The protein below binds the small molecule below.
Small molecule (SMILES): CN(CCCOc1ccc(Cc2ccccc2)cc1)CCC(=O)O

Binding-site contacts:
Ligand atom OAF contacts residue HIS297 of chain 1.A at 3.1 Å (h-bond).
Ligand atom CAU contacts residue PHE312 of chain 1.A at 3.5 Å (hydrophobic).
Ligand atom CAC contacts residue GLU269 of chain 1.A at 3.1 Å.
Ligand atom CAL contacts residue PHE312 of chain 1.A at 3.5 Å (hydrophobic).
Ligand atom OAF contacts residue GLU294 of chain 1.A at 2.7 Å (salt-bridge).
Ligand atom OAE contacts residue HIS297 of chain 1.A at 3.4 Å (h-bond).
Ligand atom OAF contacts residue HIS293 of chain 1.A at 3.1 Å.
Ligand atom CAB contacts residue TYR381 of chain 1.A at 3.4 Å (hydrophobic).
Ligand atom CAH contacts residue GLN134 of chain 1.A at 3.4 Å.
Ligand atom CAR contacts residue ALA375 of chain 1.A at 3.5 Å (hydrophobic).
Ligand atom CAX contacts residue MET268 of chain 1.A at 3.6 Å (hydrophobic).
Ligand atom CAB contacts residue TYR376 of chain 1.A at 3.7 Å (hydrophobic).
Ligand atom CAB contacts residue GLN134 of chain 1.A at 3.4 Å.
Ligand atom CAV contacts residue PRO372 of chain 1.A at 3.3 Å (hydrophobic).
Ligand atom CAQ contacts residue TYR376 of chain 1.A at 3.7 Å (hydrophobic).
Ligand atom CAH contacts residue TYR265 of chain 1.A at 3.6 Å (hydrophobic).
Ligand atom CAG contacts residue GLN134 of chain 1.A at 3.2 Å.
Ligand atom CAS contacts residue PRO380 of chain 1.A at 3.6 Å (hydrophobic).
Ligand atom CAU contacts residue TRP309 of chain 1.A at 3.3 Å (hydrophobic).
Ligand atom N1 contacts residue GLN134 of chain 1.A at 2.8 Å (h-bond).
Ligand atom CAD contacts residue GLU269 of chain 1.A at 3.2 Å.
Ligand atom CAC contacts residue GLY267 of chain 1.A at 3.3 Å.
Ligand atom CAG contacts residue TYR376 of chain 1.A at 3.7 Å (hydrophobic).
Ligand atom OAE contacts residue GLU316 of chain 1.A at 3.0 Å (salt-bridge).
Ligand atom CAW contacts residue TYR376 of chain 1.A at 3.5 Å (hydrophobic).
Ligand atom CAD contacts residue HIS293 of chain 1.A at 3.7 Å.
Ligand atom CAM contacts residue TRP309 of chain 1.A at 3.7 Å (hydrophobic).
Ligand atom CAX contacts residue TYR265 of chain 1.A at 3.4 Å (hydrophobic).
Ligand atom OAF contacts residue ZN1 of chain 1.B at 2.6 Å.
Ligand atom CAM contacts residue PHE312 of chain 1.A at 3.7 Å (hydrophobic).
Ligand atom OAJ contacts residue GLN134 of chain 1.A at 3.5 Å.
Ligand atom CAI contacts residue GLN134 of chain 1.A at 3.7 Å.
Ligand atom CAX contacts residue GLY267 of chain 1.A at 3.3 Å.
Ligand atom OAE contacts residue TYR381 of chain 1.A at 2.8 Å (h-bond).
Ligand atom OAE contacts residue ZN1 of chain 1.B at 1.9 Å.
Ligand atom CAD contacts residue HIS297 of chain 1.A at 3.5 Å.
Ligand atom OAE contacts residue HIS293 of chain 1.A at 3.3 Å (h-bond).
Ligand atom CAD contacts residue TYR381 of chain 1.A at 3.7 Å (hydrophobic).
Ligand atom OAF contacts residue GLU269 of chain 1.A at 3.0 Å (salt-bridge).
Ligand atom CAD contacts residue ZN1 of chain 1.B at 2.6 Å.

Sequence of chain 1.A:
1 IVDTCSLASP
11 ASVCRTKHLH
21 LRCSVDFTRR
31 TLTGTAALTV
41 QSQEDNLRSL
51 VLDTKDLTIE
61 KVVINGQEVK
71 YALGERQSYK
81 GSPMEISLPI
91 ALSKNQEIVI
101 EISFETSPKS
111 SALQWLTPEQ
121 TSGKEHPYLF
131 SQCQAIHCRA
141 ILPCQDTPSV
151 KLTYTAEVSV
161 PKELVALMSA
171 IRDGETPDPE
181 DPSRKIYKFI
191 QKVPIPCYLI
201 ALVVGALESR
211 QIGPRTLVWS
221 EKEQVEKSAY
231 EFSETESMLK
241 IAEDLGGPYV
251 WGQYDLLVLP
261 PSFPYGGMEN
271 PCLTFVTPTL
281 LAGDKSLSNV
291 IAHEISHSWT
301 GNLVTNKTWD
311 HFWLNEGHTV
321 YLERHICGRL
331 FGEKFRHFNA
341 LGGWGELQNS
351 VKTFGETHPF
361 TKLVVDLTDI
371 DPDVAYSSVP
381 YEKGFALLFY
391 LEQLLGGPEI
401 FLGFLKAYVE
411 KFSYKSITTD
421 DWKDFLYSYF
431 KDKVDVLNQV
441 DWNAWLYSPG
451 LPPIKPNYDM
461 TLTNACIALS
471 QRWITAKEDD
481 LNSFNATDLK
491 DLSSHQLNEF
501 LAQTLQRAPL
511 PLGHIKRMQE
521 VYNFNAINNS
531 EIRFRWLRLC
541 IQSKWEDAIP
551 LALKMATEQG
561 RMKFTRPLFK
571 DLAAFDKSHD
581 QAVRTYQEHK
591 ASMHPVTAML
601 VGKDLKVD